Sequence of chain 1.A:
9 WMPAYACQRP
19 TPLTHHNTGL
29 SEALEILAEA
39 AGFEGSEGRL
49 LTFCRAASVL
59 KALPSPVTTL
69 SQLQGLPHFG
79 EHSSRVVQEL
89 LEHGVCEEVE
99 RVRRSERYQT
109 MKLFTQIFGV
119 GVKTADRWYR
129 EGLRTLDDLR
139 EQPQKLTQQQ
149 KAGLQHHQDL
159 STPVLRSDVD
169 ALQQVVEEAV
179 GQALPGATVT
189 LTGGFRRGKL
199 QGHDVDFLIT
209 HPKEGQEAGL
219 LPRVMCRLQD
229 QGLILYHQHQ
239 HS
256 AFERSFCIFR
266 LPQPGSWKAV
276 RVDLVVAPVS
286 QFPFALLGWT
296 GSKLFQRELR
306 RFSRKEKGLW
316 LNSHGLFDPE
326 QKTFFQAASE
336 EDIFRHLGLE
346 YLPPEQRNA

The small molecule below binds the protein below.
Small molecule (SMILES): Nc1ccn([C@H]2C[C@H](O[P](=O)(O)OC[C@H]3O[C@@H](n4cnc5c(=O)nc(N)[nH]c54)C[C@@H]3O)[C@@H](CO[P](=O)(O)O[C@H]3C[C@H](n4ccc(N)nc4=O)O[C@@H]3CO[P](=O)(O)O[C@H]3C[C@H](n4cnc5c(=O)nc(N)[nH]c54)O[C@@H]3COP(=O)(O)O)O2)c(=O)n1

Binding-site contacts:
Ligand atom O3' contacts residue HIS76 of chain 1.A at 3.4 Å.
Ligand atom OP1 contacts residue SER81 of chain 1.A at 2.9 Å (h-bond).
Ligand atom O5' contacts residue GLY78 of chain 1.A at 3.5 Å.
Ligand atom N2 contacts residue GLY46 of chain 1.A at 3.3 Å (h-bond).
Ligand atom C8 contacts residue ARG47 of chain 1.A at 3.6 Å.
Ligand atom OP3 contacts residue HIS80 of chain 1.A at 3.3 Å (h-bond).
Ligand atom C2 contacts residue GLY46 of chain 1.A at 3.1 Å.
Ligand atom O3' contacts residue HIS80 of chain 1.A at 3.9 Å.
Ligand atom C5' contacts residue ARG47 of chain 1.A at 3.5 Å.
Ligand atom P contacts residue HIS80 of chain 1.A at 3.7 Å.
Ligand atom OP1 contacts residue GLY78 of chain 1.A at 3.0 Å (h-bond).
Ligand atom C2 contacts residue THR50 of chain 1.A at 3.1 Å.
Ligand atom C5' contacts residue HIS76 of chain 1.A at 3.4 Å.
Ligand atom OP1 contacts residue GLU79 of chain 1.A at 3.7 Å.
Ligand atom OP2 contacts residue ARG47 of chain 1.A at 3.1 Å (salt-bridge).
Ligand atom O4' contacts residue THR50 of chain 1.A at 3.3 Å.
Ligand atom N3 contacts residue GLY46 of chain 1.A at 3.3 Å (h-bond).
Ligand atom N1 contacts residue GLY46 of chain 1.A at 3.4 Å.
Ligand atom N3 contacts residue THR50 of chain 1.A at 2.4 Å (h-bond).
Ligand atom P contacts residue ARG47 of chain 1.A at 3.5 Å.
Ligand atom P contacts residue GLY78 of chain 1.A at 3.7 Å.
Ligand atom P contacts residue HIS80 of chain 1.A at 3.7 Å.
Ligand atom C4 contacts residue GLY46 of chain 1.A at 3.8 Å.
Ligand atom OP1 contacts residue ARG47 of chain 1.A at 2.9 Å (salt-bridge).
Ligand atom O5' contacts residue HIS80 of chain 1.A at 3.1 Å (h-bond).
Ligand atom OP2 contacts residue HIS80 of chain 1.A at 3.2 Å (h-bond).
Ligand atom C4 contacts residue THR50 of chain 1.A at 3.5 Å.
Ligand atom N2 contacts residue THR50 of chain 1.A at 3.1 Å (h-bond).
Ligand atom C5' contacts residue GLY78 of chain 1.A at 3.3 Å.
Ligand atom O4' contacts residue THR50 of chain 1.A at 3.5 Å.
Ligand atom N7 contacts residue ARG47 of chain 1.A at 3.7 Å.
Ligand atom C5' contacts residue THR50 of chain 1.A at 3.6 Å.
Ligand atom C1' contacts residue THR50 of chain 1.A at 3.6 Å.
Ligand atom OP1 contacts residue HIS76 of chain 1.A at 2.9 Å (h-bond).
Ligand atom OP2 contacts residue GLU79 of chain 1.A at 3.5 Å (salt-bridge).
Ligand atom C4' contacts residue THR50 of chain 1.A at 3.7 Å.
Ligand atom O3' contacts residue THR50 of chain 1.A at 3.7 Å.
Ligand atom OP1 contacts residue PRO75 of chain 1.A at 3.8 Å.
Ligand atom OP1 contacts residue HIS80 of chain 1.A at 3.4 Å (h-bond).
Ligand atom C6 contacts residue GLY46 of chain 1.A at 3.7 Å.